Sequence of chain 1.A:
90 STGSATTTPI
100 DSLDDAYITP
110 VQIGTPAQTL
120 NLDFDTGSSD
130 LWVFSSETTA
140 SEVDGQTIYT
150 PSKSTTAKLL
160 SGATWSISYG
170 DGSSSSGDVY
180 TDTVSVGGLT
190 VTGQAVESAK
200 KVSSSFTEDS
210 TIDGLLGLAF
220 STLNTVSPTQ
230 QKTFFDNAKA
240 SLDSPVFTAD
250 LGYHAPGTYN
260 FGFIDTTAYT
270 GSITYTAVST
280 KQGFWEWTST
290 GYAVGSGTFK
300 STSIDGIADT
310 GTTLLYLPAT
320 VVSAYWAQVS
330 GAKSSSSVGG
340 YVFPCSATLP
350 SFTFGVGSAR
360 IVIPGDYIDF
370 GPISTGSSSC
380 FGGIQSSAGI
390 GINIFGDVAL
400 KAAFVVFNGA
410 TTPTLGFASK

The protein below binds the small molecule below.
Small molecule (SMILES): Cc1ccc(NC(C)(C)C(=O)O)cc1

Binding-site contacts:
Ligand atom C7 contacts residue GLY310 of chain 1.A at 4.2 Å.
Ligand atom C9 contacts residue ASP170 of chain 1.A at 4.0 Å.
Ligand atom O1 contacts residue DMS1 of chain 1.J at 2.9 Å.
Ligand atom C7 contacts residue TYR168 of chain 1.A at 3.9 Å (hydrophobic).
Ligand atom C9 contacts residue PHE205 of chain 1.A at 3.5 Å (hydrophobic).
Ligand atom C1 contacts residue PHE205 of chain 1.A at 3.5 Å (hydrophobic).
Ligand atom C2 contacts residue ASP170 of chain 1.A at 4.0 Å.
Ligand atom O1 contacts residue TYR168 of chain 1.A at 3.5 Å.
Ligand atom C contacts residue PHE205 of chain 1.A at 3.6 Å (hydrophobic).
Ligand atom C8 contacts residue LEU214 of chain 1.A at 3.8 Å (hydrophobic).
Ligand atom C9 contacts residue TYR168 of chain 1.A at 2.9 Å (hydrophobic).
Ligand atom O1 contacts residue ASP170 of chain 1.A at 3.4 Å.
Ligand atom C6 contacts residue ASP122 of chain 1.A at 4.2 Å.
Ligand atom N contacts residue ASP170 of chain 1.A at 3.1 Å (salt-bridge).
Ligand atom C9 contacts residue SER172 of chain 1.A at 3.3 Å.
Ligand atom O1 contacts residue GLY169 of chain 1.A at 3.9 Å.
Ligand atom C7 contacts residue DMS1 of chain 1.J at 4.1 Å.
Ligand atom N contacts residue DMS1 of chain 1.J at 3.2 Å.
Ligand atom C4 contacts residue DMS1 of chain 1.J at 4.0 Å.
Ligand atom C2 contacts residue PHE205 of chain 1.A at 3.2 Å (hydrophobic).
Ligand atom C5 contacts residue ASP122 of chain 1.A at 4.1 Å.
Ligand atom C10 contacts residue TYR168 of chain 1.A at 3.3 Å (hydrophobic).
Ligand atom C8 contacts residue GLY310 of chain 1.A at 3.4 Å.
Ligand atom C5 contacts residue DMS1 of chain 1.J at 3.8 Å.
Ligand atom C10 contacts residue GLY310 of chain 1.A at 4.1 Å.
Ligand atom C7 contacts residue ASP170 of chain 1.A at 4.1 Å.
Ligand atom C contacts residue SER204 of chain 1.A at 3.8 Å.
Ligand atom C3 contacts residue ASP170 of chain 1.A at 2.9 Å.
Ligand atom O contacts residue GLY310 of chain 1.A at 4.1 Å.
Ligand atom C contacts residue ASP208 of chain 1.A at 3.2 Å.
Ligand atom C contacts residue ILE211 of chain 1.A at 4.1 Å (hydrophobic).
Ligand atom C4 contacts residue ASP170 of chain 1.A at 3.2 Å.
Ligand atom C6 contacts residue ILE211 of chain 1.A at 3.9 Å (hydrophobic).
Ligand atom C10 contacts residue DMS1 of chain 1.J at 3.8 Å.
Ligand atom O contacts residue ASP124 of chain 1.A at 4.2 Å.
Ligand atom C3 contacts residue PHE205 of chain 1.A at 3.6 Å (hydrophobic).
Ligand atom O contacts residue TYR168 of chain 1.A at 3.3 Å.
Ligand atom C3 contacts residue SER172 of chain 1.A at 3.4 Å.
Ligand atom C2 contacts residue SER204 of chain 1.A at 4.1 Å.
Ligand atom C10 contacts residue ASP170 of chain 1.A at 4.2 Å.